Binding-site contacts:
Ligand atom S7 contacts residue HIS96 of chain 1.A at 3.8 Å.
Ligand atom O10 contacts residue ZN1 of chain 1.C at 3.0 Å.
Ligand atom CL1 contacts residue PHE133 of chain 1.A at 4.0 Å.
Ligand atom N8 contacts residue HIS96 of chain 1.A at 3.3 Å (h-bond).
Ligand atom O10 contacts residue HIS96 of chain 1.A at 3.5 Å.
Ligand atom C4 contacts residue GLN94 of chain 1.A at 3.5 Å.
Ligand atom O14 contacts residue HIS96 of chain 1.A at 3.6 Å.
Ligand atom C1 contacts residue LEU200 of chain 1.A at 3.5 Å (hydrophobic).
Ligand atom O14 contacts residue GLN94 of chain 1.A at 3.3 Å (h-bond).
Ligand atom CL2 contacts residue LEU200 of chain 1.A at 3.6 Å.
Ligand atom O10 contacts residue TRP211 of chain 1.A at 3.7 Å.
Ligand atom CL2 contacts residue VAL209 of chain 1.A at 3.9 Å.
Ligand atom CL2 contacts residue VAL145 of chain 1.A at 3.4 Å.
Ligand atom N15 contacts residue VAL202 of chain 1.A at 3.6 Å.
Ligand atom C19 contacts residue SER64 of chain 1.A at 3.9 Å.
Ligand atom N8 contacts residue HIS98 of chain 1.A at 3.4 Å (h-bond).
Ligand atom O9 contacts residue SER199 of chain 1.A at 4.0 Å.
Ligand atom C6 contacts residue HIS96 of chain 1.A at 3.7 Å.
Ligand atom O10 contacts residue HIS121 of chain 1.A at 3.3 Å (h-bond).
Ligand atom C5 contacts residue VAL202 of chain 1.A at 3.6 Å (hydrophobic).
Ligand atom O10 contacts residue VAL123 of chain 1.A at 3.9 Å.
Ligand atom N8 contacts residue HIS121 of chain 1.A at 3.2 Å (h-bond).
Ligand atom N8 contacts residue ZN1 of chain 1.C at 1.9 Å.
Ligand atom C13 contacts residue VAL202 of chain 1.A at 3.6 Å (hydrophobic).
Ligand atom S7 contacts residue HIS121 of chain 1.A at 3.9 Å.
Ligand atom O9 contacts residue LEU200 of chain 1.A at 3.2 Å.
Ligand atom C3 contacts residue GLN94 of chain 1.A at 3.5 Å.
Ligand atom C4 contacts residue VAL202 of chain 1.A at 3.7 Å (hydrophobic).
Ligand atom C1 contacts residue VAL123 of chain 1.A at 3.9 Å (hydrophobic).
Ligand atom O9 contacts residue THR201 of chain 1.A at 3.0 Å (h-bond).
Ligand atom C13 contacts residue GLN94 of chain 1.A at 3.5 Å.
Ligand atom C2 contacts residue LEU200 of chain 1.A at 3.7 Å (hydrophobic).
Ligand atom O10 contacts residue VAL145 of chain 1.A at 3.6 Å.
Ligand atom O9 contacts residue TRP211 of chain 1.A at 3.6 Å.
Ligand atom C5 contacts residue HIS96 of chain 1.A at 3.3 Å.
Ligand atom C4 contacts residue HIS96 of chain 1.A at 4.0 Å.
Ligand atom N8 contacts residue THR201 of chain 1.A at 2.7 Å (h-bond).
Ligand atom S7 contacts residue THR201 of chain 1.A at 4.0 Å.
Ligand atom S7 contacts residue ZN1 of chain 1.C at 3.0 Å.
Ligand atom CL1 contacts residue GLN94 of chain 1.A at 3.5 Å.

A small-molecule ligand and the protein it binds are described below.
Small molecule (SMILES): CCCCNC(=O)c1cc(S(N)(=O)=O)c(Cl)cc1Cl

Sequence of chain 1.A:
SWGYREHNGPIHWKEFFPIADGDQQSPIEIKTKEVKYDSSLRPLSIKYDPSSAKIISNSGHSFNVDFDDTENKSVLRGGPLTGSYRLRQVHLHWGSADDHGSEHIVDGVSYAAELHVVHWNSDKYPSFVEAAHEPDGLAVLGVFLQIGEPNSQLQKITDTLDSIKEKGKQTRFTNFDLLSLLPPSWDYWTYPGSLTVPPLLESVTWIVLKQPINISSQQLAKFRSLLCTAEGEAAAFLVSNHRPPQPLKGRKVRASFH